Binding-site contacts:
Ligand atom C03 contacts residue HEM1 of chain 1.I at 3.3 Å.
Ligand atom C02 contacts residue PRO297 of chain 1.B at 3.8 Å (hydrophobic).
Ligand atom C02 contacts residue TRP319 of chain 1.B at 3.8 Å (hydrophobic).
Ligand atom C21 contacts residue TYR438 of chain 1.B at 3.8 Å (hydrophobic).
Ligand atom C13 contacts residue HEM1 of chain 1.I at 3.6 Å.
Ligand atom C08 contacts residue HEM1 of chain 1.I at 3.7 Å.
Ligand atom C22 contacts residue HEM1 of chain 1.I at 3.9 Å.
Ligand atom C03 contacts residue PRO297 of chain 1.B at 3.8 Å (hydrophobic).
Ligand atom C07 contacts residue PRO297 of chain 1.B at 3.9 Å (hydrophobic).
Ligand atom C07 contacts residue PHE316 of chain 1.B at 3.8 Å (hydrophobic).
Ligand atom C12 contacts residue GLU324 of chain 1.B at 3.4 Å.
Ligand atom C07 contacts residue SER317 of chain 1.B at 3.9 Å.
Ligand atom N02 contacts residue TRP319 of chain 1.B at 2.8 Å (h-bond).
Ligand atom C07 contacts residue GLY318 of chain 1.B at 3.6 Å.
Ligand atom C04 contacts residue HEM1 of chain 1.I at 3.8 Å.
Ligand atom C18 contacts residue HEM1 of chain 1.I at 3.5 Å.
Ligand atom C16 contacts residue HEM1 of chain 1.I at 3.0 Å.
Ligand atom C14 contacts residue GLN210 of chain 1.B at 3.7 Å.
Ligand atom C14 contacts residue HEM1 of chain 1.I at 3.6 Å.
Ligand atom C06 contacts residue GLU324 of chain 1.B at 3.7 Å.
Ligand atom N11 contacts residue HEM1 of chain 1.I at 3.0 Å (h-bond).
Ligand atom C02 contacts residue GLU324 of chain 1.B at 3.6 Å.
Ligand atom C19 contacts residue HEM1 of chain 1.I at 3.6 Å.
Ligand atom C12 contacts residue HEM1 of chain 1.I at 3.3 Å.
Ligand atom C05 contacts residue VAL299 of chain 1.B at 3.8 Å (hydrophobic).
Ligand atom C15 contacts residue HEM1 of chain 1.I at 3.3 Å.
Ligand atom N20 contacts residue HEM1 of chain 1.I at 2.9 Å (h-bond).
Ligand atom C13 contacts residue GLN210 of chain 1.B at 3.7 Å.
Ligand atom N02 contacts residue HEM1 of chain 1.I at 3.5 Å.
Ligand atom C08 contacts residue GLU324 of chain 1.B at 3.7 Å.
Ligand atom C09 contacts residue GLU324 of chain 1.B at 3.6 Å.
Ligand atom C21 contacts residue TRP410 of chain 1.B at 3.5 Å (hydrophobic).
Ligand atom N02 contacts residue TYR320 of chain 1.B at 3.6 Å.
Ligand atom N01 contacts residue GLU324 of chain 1.B at 2.8 Å (salt-bridge).
Ligand atom C08 contacts residue VAL299 of chain 1.B at 3.8 Å (hydrophobic).
Ligand atom C22 contacts residue TYR438 of chain 1.B at 3.5 Å (hydrophobic).
Ligand atom C02 contacts residue HEM1 of chain 1.I at 3.7 Å.
Ligand atom C07 contacts residue HEM1 of chain 1.I at 3.3 Å.
Ligand atom N02 contacts residue GLU324 of chain 1.B at 2.7 Å (salt-bridge).
Ligand atom C21 contacts residue HEM1 of chain 1.I at 3.6 Å.

Sequence of chain 1.B:
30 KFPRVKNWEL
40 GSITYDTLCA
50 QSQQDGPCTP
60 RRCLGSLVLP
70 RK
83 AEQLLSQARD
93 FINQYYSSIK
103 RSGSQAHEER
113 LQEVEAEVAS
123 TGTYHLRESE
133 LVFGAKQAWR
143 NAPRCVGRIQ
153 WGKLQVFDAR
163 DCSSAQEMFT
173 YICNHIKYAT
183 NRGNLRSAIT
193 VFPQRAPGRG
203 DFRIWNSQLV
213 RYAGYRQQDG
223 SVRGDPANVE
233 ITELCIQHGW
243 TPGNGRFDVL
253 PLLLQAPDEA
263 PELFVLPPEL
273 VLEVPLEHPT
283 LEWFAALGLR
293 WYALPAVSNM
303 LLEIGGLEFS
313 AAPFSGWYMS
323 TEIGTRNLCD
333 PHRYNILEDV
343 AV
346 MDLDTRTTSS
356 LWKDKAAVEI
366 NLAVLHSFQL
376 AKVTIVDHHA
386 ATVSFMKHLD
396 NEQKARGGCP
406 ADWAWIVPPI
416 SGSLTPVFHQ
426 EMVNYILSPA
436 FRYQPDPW

The protein below binds the small molecule below.
Small molecule (SMILES): Cc1cc(N)nc(CCc2cncc(CCCN(C)C)c2)c1